Binding-site contacts:
Ligand atom C19 contacts residue GLY228 of chain 1.B at 3.7 Å.
Ligand atom F7 contacts residue PHE239 of chain 1.B at 3.6 Å.
Ligand atom C13 contacts residue ASN95 of chain 1.B at 3.8 Å.
Ligand atom C21 contacts residue CYS201 of chain 1.B at 3.9 Å (hydrophobic).
Ligand atom C11 contacts residue TYR47 of chain 1.B at 3.6 Å (hydrophobic).
Ligand atom O27 contacts residue TRP227 of chain 1.B at 3.2 Å.
Ligand atom C4 contacts residue SER226 of chain 1.B at 3.7 Å.
Ligand atom C5 contacts residue SER226 of chain 1.B at 3.7 Å.
Ligand atom C20 contacts residue GLY228 of chain 1.B at 3.7 Å.
Ligand atom N9 contacts residue SER205 of chain 1.B at 3.7 Å.
Ligand atom C21 contacts residue GLY228 of chain 1.B at 3.9 Å.
Ligand atom C18 contacts residue TRP227 of chain 1.B at 3.4 Å (hydrophobic).
Ligand atom C14 contacts residue TRP227 of chain 1.B at 3.6 Å (hydrophobic).
Ligand atom C18 contacts residue GLY228 of chain 1.B at 3.9 Å.
Ligand atom C15 contacts residue TRP50 of chain 1.B at 3.6 Å (hydrophobic).
Ligand atom C20 contacts residue TRP227 of chain 1.B at 3.8 Å (hydrophobic).
Ligand atom C18 contacts residue VAL225 of chain 1.B at 3.6 Å (hydrophobic).
Ligand atom C16 contacts residue TYR47 of chain 1.B at 3.6 Å (hydrophobic).
Ligand atom C6 contacts residue GLY228 of chain 1.B at 3.8 Å.
Ligand atom F7 contacts residue VAL225 of chain 1.B at 3.6 Å.
Ligand atom F7 contacts residue TRP227 of chain 1.B at 3.0 Å.
Ligand atom C12 contacts residue LEU96 of chain 1.B at 3.9 Å (hydrophobic).
Ligand atom C6 contacts residue TRP227 of chain 1.B at 3.9 Å (hydrophobic).
Ligand atom C12 contacts residue GLU94 of chain 1.B at 3.4 Å.
Ligand atom N9 contacts residue TRP227 of chain 1.B at 3.6 Å.
Ligand atom C19 contacts residue VAL225 of chain 1.B at 3.8 Å (hydrophobic).
Ligand atom C21 contacts residue GLY230 of chain 1.B at 3.7 Å.
Ligand atom N25 contacts residue GLY228 of chain 1.B at 3.0 Å (h-bond).
Ligand atom C3 contacts residue SER226 of chain 1.B at 3.8 Å.
Ligand atom C21 contacts residue ALA200 of chain 1.B at 3.7 Å (hydrophobic).
Ligand atom C16 contacts residue TRP50 of chain 1.B at 3.8 Å (hydrophobic).
Ligand atom C7 contacts residue GLY228 of chain 1.B at 3.8 Å.
Ligand atom C19 contacts residue TRP227 of chain 1.B at 3.3 Å (hydrophobic).
Ligand atom C18 contacts residue SER226 of chain 1.B at 3.6 Å.
Ligand atom N9 contacts residue SER226 of chain 1.B at 2.8 Å (h-bond).
Ligand atom O27 contacts residue GLY228 of chain 1.B at 3.0 Å (h-bond).
Ligand atom C17 contacts residue HIS43 of chain 1.B at 3.6 Å.
Ligand atom C3 contacts residue SER205 of chain 1.B at 3.1 Å.
Ligand atom N9 contacts residue HIS43 of chain 1.B at 3.8 Å.
Ligand atom C20 contacts residue ALA200 of chain 1.B at 3.6 Å (hydrophobic).

The small molecule below binds the protein below.
Small molecule (SMILES): N[C@H](Cc1ccccc1)C(=O)N1CCC[C@H]1C(=O)NCc1cccc(F)c1

Sequence of chain 1.B:
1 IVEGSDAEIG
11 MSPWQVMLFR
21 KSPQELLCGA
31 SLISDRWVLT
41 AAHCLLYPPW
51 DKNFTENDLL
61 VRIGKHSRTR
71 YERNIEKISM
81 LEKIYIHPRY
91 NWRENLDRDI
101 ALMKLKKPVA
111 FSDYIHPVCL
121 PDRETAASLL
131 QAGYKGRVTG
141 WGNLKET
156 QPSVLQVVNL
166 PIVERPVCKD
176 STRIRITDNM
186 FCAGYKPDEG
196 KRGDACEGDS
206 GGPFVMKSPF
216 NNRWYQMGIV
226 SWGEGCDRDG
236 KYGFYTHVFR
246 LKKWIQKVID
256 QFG